This protein binds this small molecule.
Small molecule (SMILES): CC(=O)N[C@@H]1[C@@H](O)[C@H](O)[C@@H](CO)O[C@H]1O

Binding-site contacts:
Ligand atom C2 contacts residue ASN75 of chain 2.A at 2.3 Å.
Ligand atom C7 contacts residue ASN75 of chain 2.A at 3.6 Å.
Ligand atom C8 contacts residue HIS74 of chain 2.A at 4.5 Å.
Ligand atom C4 contacts residue ASN75 of chain 2.A at 4.0 Å.
Ligand atom O7 contacts residue ASN75 of chain 2.A at 3.9 Å.
Ligand atom N2 contacts residue THR77 of chain 2.A at 4.2 Å.
Ligand atom O5 contacts residue ASN75 of chain 2.A at 2.2 Å (h-bond).
Ligand atom C2 contacts residue THR77 of chain 2.A at 4.3 Å.
Ligand atom C8 contacts residue ASN75 of chain 2.A at 3.5 Å.
Ligand atom C3 contacts residue ASN75 of chain 2.A at 3.6 Å.
Ligand atom C6 contacts residue ASN75 of chain 2.A at 4.5 Å.
Ligand atom C3 contacts residue THR77 of chain 2.A at 4.2 Å.
Ligand atom C1 contacts residue THR77 of chain 2.A at 3.8 Å.
Ligand atom N2 contacts residue ASN75 of chain 2.A at 2.8 Å (h-bond).
Ligand atom C1 contacts residue ASN75 of chain 2.A at 1.3 Å.
Ligand atom C5 contacts residue ASN75 of chain 2.A at 3.3 Å.

Sequence of chain 2.A:
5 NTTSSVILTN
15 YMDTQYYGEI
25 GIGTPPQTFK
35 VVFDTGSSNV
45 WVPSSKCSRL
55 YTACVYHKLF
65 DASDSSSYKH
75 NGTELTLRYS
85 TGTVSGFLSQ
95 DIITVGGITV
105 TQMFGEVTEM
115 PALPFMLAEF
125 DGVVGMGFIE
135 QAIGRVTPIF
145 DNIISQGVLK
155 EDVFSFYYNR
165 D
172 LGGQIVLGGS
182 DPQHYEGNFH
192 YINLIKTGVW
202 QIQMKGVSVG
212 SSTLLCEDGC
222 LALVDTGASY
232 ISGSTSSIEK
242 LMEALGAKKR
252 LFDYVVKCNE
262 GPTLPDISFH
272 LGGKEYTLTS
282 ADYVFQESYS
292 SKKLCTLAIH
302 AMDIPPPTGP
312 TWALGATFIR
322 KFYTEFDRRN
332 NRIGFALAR